Binding-site contacts:
Ligand atom O2 contacts residue VAL246 of chain 1.A at 3.6 Å.
Ligand atom N4 contacts residue MET264 of chain 1.A at 3.0 Å (h-bond).
Ligand atom C29 contacts residue PHE328 of chain 1.A at 3.5 Å (hydrophobic).
Ligand atom C12 contacts residue LYS218 of chain 1.A at 3.5 Å.
Ligand atom N4 contacts residue PHE263 of chain 1.A at 3.6 Å.
Ligand atom C25 contacts residue PHE328 of chain 1.A at 3.6 Å (hydrophobic).
Ligand atom C11 contacts residue MET264 of chain 1.A at 3.0 Å (hydrophobic).
Ligand atom C5 contacts residue LEU316 of chain 1.A at 3.6 Å (hydrophobic).
Ligand atom C15 contacts residue ALA216 of chain 1.A at 3.2 Å (hydrophobic).
Ligand atom C32 contacts residue PHE230 of chain 1.A at 3.7 Å (hydrophobic).
Ligand atom N7 contacts residue ASP271 of chain 1.A at 3.4 Å (salt-bridge).
Ligand atom O2 contacts residue ASP327 of chain 1.A at 2.9 Å (salt-bridge).
Ligand atom O1 contacts residue LYS218 of chain 1.A at 3.5 Å.
Ligand atom N5 contacts residue GLU262 of chain 1.A at 3.1 Å (salt-bridge).
Ligand atom C9 contacts residue ASP327 of chain 1.A at 3.3 Å.
Ligand atom C16 contacts residue SER268 of chain 1.A at 3.6 Å.
Ligand atom N5 contacts residue LEU316 of chain 1.A at 3.6 Å.
Ligand atom N4 contacts residue GLU262 of chain 1.A at 3.7 Å.
Ligand atom C6 contacts residue THR261 of chain 1.A at 3.7 Å.
Ligand atom N5 contacts residue ALA216 of chain 1.A at 3.2 Å.
Ligand atom N3 contacts residue MET264 of chain 1.A at 3.7 Å.
Ligand atom C9 contacts residue LYS218 of chain 1.A at 3.3 Å.
Ligand atom C26 contacts residue LEU330 of chain 1.A at 3.5 Å (hydrophobic).
Ligand atom O1 contacts residue THR261 of chain 1.A at 3.3 Å.
Ligand atom C30 contacts residue LEU330 of chain 1.A at 3.5 Å (hydrophobic).
Ligand atom C27 contacts residue ASP271 of chain 1.A at 3.2 Å.
Ligand atom C8 contacts residue THR261 of chain 1.A at 3.7 Å.
Ligand atom C22 contacts residue LEU196 of chain 1.A at 3.5 Å (hydrophobic).
Ligand atom C2 contacts residue LEU316 of chain 1.A at 3.7 Å (hydrophobic).
Ligand atom N4 contacts residue ALA216 of chain 1.A at 3.5 Å.
Ligand atom C30 contacts residue PHE230 of chain 1.A at 3.6 Å (hydrophobic).
Ligand atom N5 contacts residue THR261 of chain 1.A at 2.8 Å (h-bond).
Ligand atom C15 contacts residue LYS218 of chain 1.A at 3.3 Å.
Ligand atom C5 contacts residue ALA216 of chain 1.A at 3.3 Å (hydrophobic).
Ligand atom C15 contacts residue VAL217 of chain 1.A at 3.6 Å (hydrophobic).
Ligand atom C15 contacts residue ILE259 of chain 1.A at 3.3 Å (hydrophobic).
Ligand atom C21 contacts residue LEU330 of chain 1.A at 3.6 Å (hydrophobic).
Ligand atom C22 contacts residue ASP271 of chain 1.A at 3.5 Å.
Ligand atom C17 contacts residue LEU196 of chain 1.A at 3.7 Å (hydrophobic).
Ligand atom C15 contacts residue THR261 of chain 1.A at 3.1 Å.

Sequence of chain 1.A:
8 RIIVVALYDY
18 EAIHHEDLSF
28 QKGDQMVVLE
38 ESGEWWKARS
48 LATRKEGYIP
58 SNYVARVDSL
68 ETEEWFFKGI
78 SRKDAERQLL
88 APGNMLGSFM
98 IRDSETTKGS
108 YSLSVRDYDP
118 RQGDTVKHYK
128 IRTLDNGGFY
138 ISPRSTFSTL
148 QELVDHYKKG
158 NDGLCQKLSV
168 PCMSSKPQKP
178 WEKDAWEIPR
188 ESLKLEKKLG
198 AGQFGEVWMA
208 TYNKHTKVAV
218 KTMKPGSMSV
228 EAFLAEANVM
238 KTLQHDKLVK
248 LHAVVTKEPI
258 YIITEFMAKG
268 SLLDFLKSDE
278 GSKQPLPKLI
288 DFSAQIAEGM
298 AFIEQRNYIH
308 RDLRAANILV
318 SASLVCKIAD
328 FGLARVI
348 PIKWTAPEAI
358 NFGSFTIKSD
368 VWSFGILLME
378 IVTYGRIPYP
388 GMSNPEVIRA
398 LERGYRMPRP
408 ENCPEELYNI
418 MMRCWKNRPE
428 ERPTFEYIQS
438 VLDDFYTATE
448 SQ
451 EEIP

This small molecule binds to this protein.
Small molecule (SMILES): COc1cc(-c2nn(C3CCC(N4CCN(C(C)=O)CC4)CC3)c3ncnc(N)c23)ccc1NC(=O)c1cc2ccccc2n1C